A protein and the small-molecule ligand that binds it are described below.
Small molecule (SMILES): CC(=O)N[C@@H]1[C@@H](O)[C@H](O)[C@@H](CO)O[C@H]1O

Sequence of chain 1.C:
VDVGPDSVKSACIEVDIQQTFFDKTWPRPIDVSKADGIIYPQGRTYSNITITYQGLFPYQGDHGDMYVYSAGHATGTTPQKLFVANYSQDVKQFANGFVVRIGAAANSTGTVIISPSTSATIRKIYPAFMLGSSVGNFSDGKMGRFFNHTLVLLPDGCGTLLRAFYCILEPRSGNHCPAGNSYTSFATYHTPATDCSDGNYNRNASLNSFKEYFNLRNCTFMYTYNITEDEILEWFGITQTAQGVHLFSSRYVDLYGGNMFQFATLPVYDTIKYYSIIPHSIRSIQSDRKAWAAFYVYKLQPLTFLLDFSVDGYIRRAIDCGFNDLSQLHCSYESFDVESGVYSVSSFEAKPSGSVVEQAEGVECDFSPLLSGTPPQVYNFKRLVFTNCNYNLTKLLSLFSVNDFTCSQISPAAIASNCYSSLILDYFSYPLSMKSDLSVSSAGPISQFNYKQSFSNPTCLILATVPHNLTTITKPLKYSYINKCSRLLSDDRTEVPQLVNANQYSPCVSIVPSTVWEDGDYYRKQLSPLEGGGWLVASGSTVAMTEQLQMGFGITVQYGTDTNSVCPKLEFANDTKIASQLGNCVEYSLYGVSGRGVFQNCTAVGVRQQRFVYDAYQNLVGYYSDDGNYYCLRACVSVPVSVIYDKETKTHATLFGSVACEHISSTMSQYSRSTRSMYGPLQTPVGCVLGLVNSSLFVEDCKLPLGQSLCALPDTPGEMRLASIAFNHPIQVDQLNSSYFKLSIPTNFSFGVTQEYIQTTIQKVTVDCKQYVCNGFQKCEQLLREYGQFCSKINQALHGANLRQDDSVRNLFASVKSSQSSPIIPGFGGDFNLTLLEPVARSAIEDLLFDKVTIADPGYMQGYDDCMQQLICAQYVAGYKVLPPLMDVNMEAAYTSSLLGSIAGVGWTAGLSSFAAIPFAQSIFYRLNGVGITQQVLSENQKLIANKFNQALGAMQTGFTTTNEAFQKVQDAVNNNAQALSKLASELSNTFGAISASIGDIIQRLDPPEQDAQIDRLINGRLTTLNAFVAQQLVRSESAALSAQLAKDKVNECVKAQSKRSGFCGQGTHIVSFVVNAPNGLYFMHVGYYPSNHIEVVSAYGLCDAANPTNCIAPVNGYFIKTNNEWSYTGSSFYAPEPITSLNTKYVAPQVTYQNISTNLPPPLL

Sequence of chain 1.B:
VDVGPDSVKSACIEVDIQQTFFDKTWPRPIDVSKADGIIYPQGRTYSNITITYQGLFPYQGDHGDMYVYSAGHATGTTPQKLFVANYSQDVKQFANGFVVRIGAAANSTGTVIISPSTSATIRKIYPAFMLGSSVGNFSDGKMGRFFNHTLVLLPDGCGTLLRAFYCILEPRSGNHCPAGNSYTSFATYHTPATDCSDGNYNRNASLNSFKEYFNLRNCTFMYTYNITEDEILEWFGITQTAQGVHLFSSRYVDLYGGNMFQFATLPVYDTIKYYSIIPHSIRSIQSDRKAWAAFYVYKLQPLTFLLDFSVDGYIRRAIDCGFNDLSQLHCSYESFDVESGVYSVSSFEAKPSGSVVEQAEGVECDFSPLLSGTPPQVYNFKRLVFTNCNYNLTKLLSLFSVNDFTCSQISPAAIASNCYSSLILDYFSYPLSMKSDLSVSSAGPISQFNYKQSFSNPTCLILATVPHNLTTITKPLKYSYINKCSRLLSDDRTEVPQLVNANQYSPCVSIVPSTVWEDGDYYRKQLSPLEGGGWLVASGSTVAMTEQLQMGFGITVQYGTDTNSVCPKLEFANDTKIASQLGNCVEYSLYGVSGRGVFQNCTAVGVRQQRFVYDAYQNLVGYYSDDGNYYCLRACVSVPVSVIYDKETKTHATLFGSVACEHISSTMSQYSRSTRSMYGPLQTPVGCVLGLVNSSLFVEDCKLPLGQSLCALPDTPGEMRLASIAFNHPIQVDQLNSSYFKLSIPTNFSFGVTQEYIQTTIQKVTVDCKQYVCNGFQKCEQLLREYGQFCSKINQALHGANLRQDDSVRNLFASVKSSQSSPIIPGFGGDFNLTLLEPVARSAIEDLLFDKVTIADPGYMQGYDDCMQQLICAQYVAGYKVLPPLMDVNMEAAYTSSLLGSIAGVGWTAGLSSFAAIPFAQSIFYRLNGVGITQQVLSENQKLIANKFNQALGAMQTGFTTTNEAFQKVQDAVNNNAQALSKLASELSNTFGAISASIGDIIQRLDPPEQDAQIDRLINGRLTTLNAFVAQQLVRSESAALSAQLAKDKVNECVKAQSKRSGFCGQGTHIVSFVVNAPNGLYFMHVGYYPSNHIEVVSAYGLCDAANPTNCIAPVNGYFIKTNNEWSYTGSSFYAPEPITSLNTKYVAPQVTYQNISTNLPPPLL

Binding-site contacts:
Ligand atom C2 contacts residue ASN169 of chain 1.C at 2.6 Å.
Ligand atom O5 contacts residue PHE168 of chain 1.C at 4.0 Å.
Ligand atom C7 contacts residue PHE168 of chain 1.C at 3.9 Å (hydrophobic).
Ligand atom C8 contacts residue SER155 of chain 1.C at 4.2 Å.
Ligand atom N2 contacts residue SER531 of chain 1.B at 3.2 Å (h-bond).
Ligand atom C7 contacts residue ASN169 of chain 1.C at 3.0 Å.
Ligand atom O3 contacts residue ILE532 of chain 1.B at 3.2 Å.
Ligand atom C8 contacts residue ASN169 of chain 1.C at 3.5 Å.
Ligand atom C1 contacts residue SER531 of chain 1.B at 4.2 Å.
Ligand atom C3 contacts residue SER531 of chain 1.B at 4.0 Å.
Ligand atom C8 contacts residue ILE532 of chain 1.B at 4.4 Å (hydrophobic).
Ligand atom C8 contacts residue SER531 of chain 1.B at 3.9 Å.
Ligand atom O3 contacts residue SER531 of chain 1.B at 3.9 Å.
Ligand atom C2 contacts residue SER531 of chain 1.B at 3.1 Å.
Ligand atom C4 contacts residue ASN169 of chain 1.C at 4.2 Å.
Ligand atom C7 contacts residue ILE532 of chain 1.B at 4.4 Å (hydrophobic).
Ligand atom O7 contacts residue PHE168 of chain 1.C at 3.0 Å.
Ligand atom C3 contacts residue ILE532 of chain 1.B at 4.2 Å (hydrophobic).
Ligand atom C5 contacts residue ASN169 of chain 1.C at 3.6 Å.
Ligand atom C1 contacts residue PHE168 of chain 1.C at 3.6 Å (hydrophobic).
Ligand atom N2 contacts residue ILE532 of chain 1.B at 4.2 Å.
Ligand atom C2 contacts residue ILE532 of chain 1.B at 4.3 Å (hydrophobic).
Ligand atom O5 contacts residue ASN169 of chain 1.C at 2.3 Å (h-bond).
Ligand atom N2 contacts residue ASN169 of chain 1.C at 3.0 Å (h-bond).
Ligand atom C3 contacts residue ASN169 of chain 1.C at 3.9 Å.
Ligand atom C5 contacts residue PHE168 of chain 1.C at 4.0 Å (hydrophobic).
Ligand atom C1 contacts residue ASN169 of chain 1.C at 1.4 Å.
Ligand atom O7 contacts residue ASN169 of chain 1.C at 3.3 Å (h-bond).
Ligand atom O3 contacts residue LYS546 of chain 1.B at 4.1 Å.
Ligand atom O4 contacts residue LYS546 of chain 1.B at 4.0 Å.